Sequence of chain 1.W:
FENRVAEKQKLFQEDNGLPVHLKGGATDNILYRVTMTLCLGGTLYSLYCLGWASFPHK

Binding-site contacts:
Ligand atom C23 contacts residue LEU160 of chain 1.P at 4.5 Å (hydrophobic).
Ligand atom C1 contacts residue PHE164 of chain 1.P at 4.3 Å (hydrophobic).
Ligand atom C6 contacts residue GLN161 of chain 1.P at 4.0 Å.
Ligand atom C16 contacts residue LEU160 of chain 1.P at 4.0 Å (hydrophobic).
Ligand atom C24 contacts residue ARG156 of chain 1.P at 3.2 Å.
Ligand atom C10 contacts residue PHE164 of chain 1.P at 4.2 Å (hydrophobic).
Ligand atom O26 contacts residue ARG156 of chain 1.P at 3.7 Å.
Ligand atom O25 contacts residue ARG156 of chain 1.P at 2.9 Å (salt-bridge).
Ligand atom C5 contacts residue PHE164 of chain 1.P at 3.7 Å (hydrophobic).
Ligand atom C23 contacts residue ARG156 of chain 1.P at 3.1 Å.
Ligand atom C7 contacts residue GLN161 of chain 1.P at 4.0 Å.
Ligand atom C19 contacts residue PHE164 of chain 1.P at 3.4 Å (hydrophobic).
Ligand atom C18 contacts residue LEU160 of chain 1.P at 4.0 Å (hydrophobic).
Ligand atom O7 contacts residue GLN161 of chain 1.P at 4.2 Å.
Ligand atom C6 contacts residue PHE164 of chain 1.P at 3.7 Å (hydrophobic).
Ligand atom C7 contacts residue LEU160 of chain 1.P at 4.4 Å (hydrophobic).
Ligand atom O25 contacts residue PHE1 of chain 1.W at 3.0 Å (h-bond).
Ligand atom C2 contacts residue PHE164 of chain 1.P at 4.0 Å (hydrophobic).
Ligand atom C4 contacts residue PHE164 of chain 1.P at 4.2 Å (hydrophobic).
Ligand atom C19 contacts residue PHE219 of chain 1.P at 3.6 Å (hydrophobic).
Ligand atom C15 contacts residue LYS157 of chain 1.P at 4.2 Å.
Ligand atom C16 contacts residue LYS157 of chain 1.P at 4.3 Å.
Ligand atom C15 contacts residue LEU160 of chain 1.P at 4.1 Å (hydrophobic).
Ligand atom C24 contacts residue PHE1 of chain 1.W at 3.9 Å (hydrophobic).
Ligand atom O26 contacts residue PHE1 of chain 1.W at 3.5 Å (h-bond).
Ligand atom C18 contacts residue LEU223 of chain 1.P at 3.4 Å (hydrophobic).

Sequence of chain 1.P:
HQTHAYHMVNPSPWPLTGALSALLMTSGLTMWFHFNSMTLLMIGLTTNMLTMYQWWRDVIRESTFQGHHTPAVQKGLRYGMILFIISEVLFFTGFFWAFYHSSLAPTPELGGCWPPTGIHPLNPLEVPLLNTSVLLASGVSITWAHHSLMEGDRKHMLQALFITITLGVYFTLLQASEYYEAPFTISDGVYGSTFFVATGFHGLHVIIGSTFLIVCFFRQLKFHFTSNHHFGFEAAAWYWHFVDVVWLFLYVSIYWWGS

This small molecule binds to this protein.
Small molecule (SMILES): C[C@H](CCC(=O)O)[C@H]1CC[C@H]2[C@@H]3[C@H](O)C[C@@H]4C[C@H](O)CC[C@]4(C)[C@H]3C[C@H](O)[C@]12C